Binding-site contacts:
Ligand atom N contacts residue PHE43 of chain 1.A at 4.2 Å.
Ligand atom C3 contacts residue HEM1 of chain 1.C at 3.5 Å.
Ligand atom C contacts residue PHE43 of chain 1.A at 4.3 Å (hydrophobic).
Ligand atom C1 contacts residue HEM1 of chain 1.C at 3.9 Å.
Ligand atom C2 contacts residue HEM1 of chain 1.C at 4.4 Å.
Ligand atom C contacts residue HIS87 of chain 1.A at 3.7 Å.
Ligand atom C3 contacts residue LEU101 of chain 1.A at 4.0 Å (hydrophobic).
Ligand atom C3 contacts residue LEU29 of chain 1.A at 3.9 Å (hydrophobic).
Ligand atom C2 contacts residue LEU29 of chain 1.A at 3.3 Å (hydrophobic).
Ligand atom N contacts residue HEM1 of chain 1.C at 2.6 Å.
Ligand atom C2 contacts residue MET32 of chain 1.A at 4.1 Å (hydrophobic).
Ligand atom C1 contacts residue HIS58 of chain 1.A at 2.9 Å.
Ligand atom N contacts residue VAL62 of chain 1.A at 3.3 Å.
Ligand atom C1 contacts residue LEU29 of chain 1.A at 4.0 Å (hydrophobic).
Ligand atom C2 contacts residue PHE33 of chain 1.A at 4.4 Å (hydrophobic).
Ligand atom C3 contacts residue MET32 of chain 1.A at 3.7 Å (hydrophobic).
Ligand atom C2 contacts residue PHE43 of chain 1.A at 3.8 Å (hydrophobic).
Ligand atom N contacts residue HIS58 of chain 1.A at 3.5 Å (h-bond).
Ligand atom C contacts residue HEM1 of chain 1.C at 1.7 Å.
Ligand atom C contacts residue VAL62 of chain 1.A at 3.8 Å (hydrophobic).
Ligand atom C contacts residue HIS58 of chain 1.A at 3.2 Å.
Ligand atom C2 contacts residue HIS58 of chain 1.A at 4.2 Å.
Ligand atom C1 contacts residue VAL62 of chain 1.A at 3.6 Å (hydrophobic).
Ligand atom C1 contacts residue PHE43 of chain 1.A at 3.6 Å (hydrophobic).

Sequence of chain 1.A:
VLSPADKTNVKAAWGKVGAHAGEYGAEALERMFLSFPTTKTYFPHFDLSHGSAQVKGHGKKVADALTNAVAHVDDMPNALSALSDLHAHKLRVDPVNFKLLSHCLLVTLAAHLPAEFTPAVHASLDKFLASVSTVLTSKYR

A protein and the small-molecule ligand that binds it are described below.
Small molecule (SMILES): [C-]#[N+]CCC